A small-molecule ligand and the protein it binds are described below.
Small molecule (SMILES): CCC(=O)N(C(=O)[C@@H]1CCOc2ccc(Cl)cc21)c1cncc2ccccc12

Binding-site contacts:
Ligand atom O2 contacts residue DMS1 of chain 1.E at 3.7 Å.
Ligand atom C9 contacts residue HIS164 of chain 1.A at 3.5 Å.
Ligand atom C20 contacts residue GLU166 of chain 1.A at 3.6 Å.
Ligand atom C6 contacts residue GLN189 of chain 1.A at 3.6 Å.
Ligand atom C21 contacts residue HIS163 of chain 1.A at 3.1 Å.
Ligand atom C21 contacts residue CYS145 of chain 1.A at 3.6 Å (hydrophobic).
Ligand atom C19 contacts residue GLU166 of chain 1.A at 3.7 Å.
Ligand atom C contacts residue GLY143 of chain 1.A at 3.5 Å.
Ligand atom C12 contacts residue GLN189 of chain 1.A at 3.7 Å.
Ligand atom O2 contacts residue GLN189 of chain 1.A at 3.1 Å (h-bond).
Ligand atom C1 contacts residue ASN142 of chain 1.A at 3.3 Å.
Ligand atom C18 contacts residue PHE140 of chain 1.A at 3.6 Å (hydrophobic).
Ligand atom C20 contacts residue PHE140 of chain 1.A at 3.6 Å (hydrophobic).
Ligand atom CL contacts residue ASP187 of chain 1.A at 3.4 Å.
Ligand atom C1 contacts residue CYS145 of chain 1.A at 2.8 Å (hydrophobic).
Ligand atom C15 contacts residue DMS1 of chain 1.K at 3.5 Å.
Ligand atom C20 contacts residue HIS163 of chain 1.A at 3.6 Å.
Ligand atom C18 contacts residue LEU141 of chain 1.A at 3.7 Å (hydrophobic).
Ligand atom O1 contacts residue MET165 of chain 1.A at 3.3 Å.
Ligand atom C9 contacts residue MET49 of chain 1.A at 3.7 Å (hydrophobic).
Ligand atom C contacts residue CYS145 of chain 1.A at 1.8 Å (hydrophobic).
Ligand atom CL contacts residue HIS164 of chain 1.A at 3.6 Å.
Ligand atom C20 contacts residue LEU141 of chain 1.A at 3.6 Å (hydrophobic).
Ligand atom N1 contacts residue HIS163 of chain 1.A at 2.5 Å (h-bond).
Ligand atom C1 contacts residue GLY143 of chain 1.A at 3.6 Å.
Ligand atom C15 contacts residue ASN142 of chain 1.A at 3.6 Å.
Ligand atom CL contacts residue HIS41 of chain 1.A at 3.3 Å.
Ligand atom O1 contacts residue DMS1 of chain 1.K at 3.5 Å.
Ligand atom C9 contacts residue MET165 of chain 1.A at 3.5 Å (hydrophobic).
Ligand atom C18 contacts residue GLU166 of chain 1.A at 3.4 Å.
Ligand atom N contacts residue CYS145 of chain 1.A at 3.7 Å.
Ligand atom C16 contacts residue DMS1 of chain 1.K at 3.7 Å.
Ligand atom O contacts residue HIS41 of chain 1.A at 3.6 Å.
Ligand atom O1 contacts residue GLU166 of chain 1.A at 2.9 Å (salt-bridge).
Ligand atom C2 contacts residue CYS145 of chain 1.A at 3.0 Å (hydrophobic).
Ligand atom O contacts residue CYS145 of chain 1.A at 3.3 Å (h-bond).
Ligand atom C12 contacts residue DMS1 of chain 1.E at 3.7 Å.
Ligand atom C10 contacts residue MET49 of chain 1.A at 3.6 Å (hydrophobic).
Ligand atom C11 contacts residue MET165 of chain 1.A at 3.7 Å (hydrophobic).
Ligand atom C10 contacts residue MET165 of chain 1.A at 3.5 Å (hydrophobic).

Sequence of chain 1.B:
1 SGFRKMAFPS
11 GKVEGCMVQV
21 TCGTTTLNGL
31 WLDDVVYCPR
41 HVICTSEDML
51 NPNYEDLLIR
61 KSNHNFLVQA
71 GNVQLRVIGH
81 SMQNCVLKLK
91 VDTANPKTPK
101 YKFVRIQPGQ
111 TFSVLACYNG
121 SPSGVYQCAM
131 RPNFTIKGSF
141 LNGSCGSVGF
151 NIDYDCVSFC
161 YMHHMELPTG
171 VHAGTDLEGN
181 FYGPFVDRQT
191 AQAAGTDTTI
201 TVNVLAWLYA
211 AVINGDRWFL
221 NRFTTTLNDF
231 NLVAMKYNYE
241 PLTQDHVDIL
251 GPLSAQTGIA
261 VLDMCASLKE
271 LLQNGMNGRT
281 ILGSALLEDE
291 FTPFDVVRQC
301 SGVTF

Sequence of chain 1.A:
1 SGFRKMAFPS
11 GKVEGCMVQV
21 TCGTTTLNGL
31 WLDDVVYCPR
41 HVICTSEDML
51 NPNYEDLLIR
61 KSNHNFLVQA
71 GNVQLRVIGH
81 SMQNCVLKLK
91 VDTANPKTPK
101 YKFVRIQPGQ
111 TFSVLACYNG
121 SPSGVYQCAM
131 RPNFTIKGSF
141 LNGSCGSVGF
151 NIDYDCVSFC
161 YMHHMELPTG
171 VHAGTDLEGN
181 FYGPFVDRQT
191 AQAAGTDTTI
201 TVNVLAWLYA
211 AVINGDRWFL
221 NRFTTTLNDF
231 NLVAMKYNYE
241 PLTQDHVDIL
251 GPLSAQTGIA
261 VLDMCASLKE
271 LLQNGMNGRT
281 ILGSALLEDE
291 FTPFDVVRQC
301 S